This small molecule binds to this protein.
Small molecule (SMILES): CC(=O)N[C@@H]1[C@@H](O)[C@H](O)[C@@H](CO)O[C@H]1O

Sequence of chain 1.E:
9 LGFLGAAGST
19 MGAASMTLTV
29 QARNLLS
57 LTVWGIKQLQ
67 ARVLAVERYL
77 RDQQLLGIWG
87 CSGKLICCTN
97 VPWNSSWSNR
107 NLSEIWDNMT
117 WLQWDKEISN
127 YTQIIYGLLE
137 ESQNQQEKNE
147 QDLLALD

Binding-site contacts:
Ligand atom C2 contacts residue ASN107 of chain 1.E at 2.6 Å.
Ligand atom C1 contacts residue ASN107 of chain 1.E at 1.5 Å.
Ligand atom C5 contacts residue ASN107 of chain 1.E at 3.6 Å.
Ligand atom O5 contacts residue ASN107 of chain 1.E at 2.4 Å (h-bond).
Ligand atom O7 contacts residue ASN107 of chain 1.E at 4.0 Å.
Ligand atom N2 contacts residue ASN107 of chain 1.E at 2.9 Å (h-bond).
Ligand atom C4 contacts residue ASN107 of chain 1.E at 4.3 Å.
Ligand atom C3 contacts residue ASN107 of chain 1.E at 3.9 Å.
Ligand atom C7 contacts residue ASN107 of chain 1.E at 3.5 Å.
Ligand atom C8 contacts residue SER109 of chain 1.E at 4.0 Å.